A protein and the small-molecule ligand that binds it are described below.
Small molecule (SMILES): COc1ncc(COc2ccc(C3=CCN(CC[C@](C)(C(=O)NO)S(C)(=O)=O)C(=O)C3)cc2)cc1Cl

Sequence of chain 1.A:
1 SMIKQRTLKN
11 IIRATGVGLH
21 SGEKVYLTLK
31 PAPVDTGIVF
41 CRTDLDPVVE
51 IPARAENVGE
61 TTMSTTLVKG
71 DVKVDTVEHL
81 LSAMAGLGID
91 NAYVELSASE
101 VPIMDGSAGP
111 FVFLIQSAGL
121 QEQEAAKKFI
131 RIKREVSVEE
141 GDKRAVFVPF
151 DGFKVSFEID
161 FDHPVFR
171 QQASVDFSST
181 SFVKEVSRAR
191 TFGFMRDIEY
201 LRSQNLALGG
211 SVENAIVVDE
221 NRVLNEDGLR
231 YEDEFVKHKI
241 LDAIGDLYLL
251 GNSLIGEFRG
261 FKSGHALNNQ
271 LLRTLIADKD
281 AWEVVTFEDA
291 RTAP

Binding-site contacts:
Ligand atom C32 contacts residue F641 of chain 1.C at 0.2 Å.
Ligand atom N26 contacts residue F641 of chain 1.C at 0.6 Å (h-bond).
Ligand atom C17 contacts residue F641 of chain 1.C at 0.2 Å.
Ligand atom C16 contacts residue F641 of chain 1.C at 0.2 Å.
Ligand atom C33 contacts residue F641 of chain 1.C at 0.2 Å.
Ligand atom O25 contacts residue THR191 of chain 1.A at 2.6 Å (h-bond).
Ligand atom C09 contacts residue F641 of chain 1.C at 0.2 Å.
Ligand atom C05 contacts residue F641 of chain 1.C at 0.1 Å.
Ligand atom C21 contacts residue F641 of chain 1.C at 0.6 Å.
Ligand atom N04 contacts residue F641 of chain 1.C at 0.1 Å (h-bond).
Ligand atom C06 contacts residue F641 of chain 1.C at 0.1 Å.
Ligand atom C24 contacts residue F641 of chain 1.C at 0.5 Å.
Ligand atom O02 contacts residue F641 of chain 1.C at 0.1 Å (h-bond).
Ligand atom O27 contacts residue GLU78 of chain 1.A at 2.2 Å (salt-bridge).
Ligand atom C34 contacts residue F641 of chain 1.C at 0.1 Å.
Ligand atom C12 contacts residue F641 of chain 1.C at 0.2 Å.
Ligand atom C15 contacts residue F641 of chain 1.C at 0.2 Å.
Ligand atom O08 contacts residue F641 of chain 1.C at 0.2 Å (h-bond).
Ligand atom C14 contacts residue F641 of chain 1.C at 0.2 Å.
Ligand atom N19 contacts residue F641 of chain 1.C at 0.2 Å (h-bond).
Ligand atom O25 contacts residue F641 of chain 1.C at 0.4 Å (h-bond).
Ligand atom C07 contacts residue F641 of chain 1.C at 0.1 Å.
Ligand atom C10 contacts residue F641 of chain 1.C at 0.2 Å.
Ligand atom C01 contacts residue F641 of chain 1.C at 0.1 Å.
Ligand atom C22 contacts residue F641 of chain 1.C at 0.8 Å.
Ligand atom C20 contacts residue F641 of chain 1.C at 0.3 Å.
Ligand atom C11 contacts residue F641 of chain 1.C at 0.2 Å.
Ligand atom O25 contacts residue ZN1 of chain 1.D at 2.4 Å.
Ligand atom CL1 contacts residue F641 of chain 1.C at 0.1 Å.
Ligand atom O27 contacts residue ZN1 of chain 1.D at 2.3 Å.
Ligand atom O18 contacts residue F641 of chain 1.C at 0.2 Å (h-bond).
Ligand atom O31 contacts residue F641 of chain 1.C at 1.9 Å.
Ligand atom C03 contacts residue F641 of chain 1.C at 0.1 Å.
Ligand atom S28 contacts residue F641 of chain 1.C at 0.5 Å.
Ligand atom C13 contacts residue F641 of chain 1.C at 0.2 Å.
Ligand atom C35 contacts residue F641 of chain 1.C at 0.1 Å.
Ligand atom O27 contacts residue F641 of chain 1.C at 0.8 Å (h-bond).
Ligand atom O30 contacts residue F641 of chain 1.C at 1.6 Å.
Ligand atom C23 contacts residue F641 of chain 1.C at 0.9 Å.
Ligand atom C29 contacts residue F641 of chain 1.C at 1.4 Å.